A small-molecule ligand and the protein it binds are described below.
Small molecule (SMILES): O=C1C(O)=CC(=O)c2c(O)cc(O)cc21

Binding-site contacts:
Ligand atom CAF contacts residue FLV1 of chain 1.L at 0.0 Å.
Ligand atom OAE contacts residue LEU204 of chain 1.B at 3.0 Å (h-bond).
Ligand atom OAD contacts residue FLV1 of chain 1.L at 0.1 Å (h-bond).
Ligand atom OAB contacts residue TYR400 of chain 1.B at 3.1 Å.
Ligand atom OAD contacts residue TYR400 of chain 1.B at 2.5 Å (h-bond).
Ligand atom CAH contacts residue FLV1 of chain 1.L at 0.1 Å.
Ligand atom CAK contacts residue QW81 of chain 1.I at 0.1 Å.
Ligand atom OAB contacts residue QW81 of chain 1.I at 1.2 Å.
Ligand atom OAC contacts residue QW81 of chain 1.I at 0.0 Å (h-bond).
Ligand atom CAI contacts residue FLV1 of chain 1.L at 0.1 Å.
Ligand atom CAG contacts residue FLV1 of chain 1.L at 0.1 Å.
Ligand atom OAE contacts residue FLV1 of chain 1.L at 0.1 Å (h-bond).
Ligand atom CAK contacts residue FLV1 of chain 1.L at 0.1 Å.
Ligand atom CAO contacts residue QW81 of chain 1.I at 0.1 Å.
Ligand atom CAH contacts residue QW81 of chain 1.I at 0.0 Å.
Ligand atom CAF contacts residue QW81 of chain 1.I at 0.1 Å.
Ligand atom OAA contacts residue QW81 of chain 1.I at 0.2 Å (h-bond).
Ligand atom OAD contacts residue ARG214 of chain 1.B at 2.9 Å (salt-bridge).
Ligand atom CAL contacts residue QW81 of chain 1.I at 0.1 Å.
Ligand atom CAM contacts residue FLV1 of chain 1.L at 0.1 Å.
Ligand atom OAE contacts residue GLY206 of chain 1.B at 3.0 Å (h-bond).
Ligand atom OAB contacts residue FLV1 of chain 1.L at 1.3 Å.
Ligand atom OAE contacts residue ASP205 of chain 1.B at 3.2 Å (salt-bridge).
Ligand atom CAJ contacts residue FLV1 of chain 1.L at 0.1 Å.
Ligand atom CAH contacts residue TYR54 of chain 1.B at 3.1 Å (hydrophobic).
Ligand atom OAE contacts residue QW81 of chain 1.I at 0.1 Å (h-bond).
Ligand atom CAI contacts residue QW81 of chain 1.I at 0.0 Å.
Ligand atom CAN contacts residue FLV1 of chain 1.L at 0.1 Å.
Ligand atom CAF contacts residue ASP205 of chain 1.B at 3.2 Å.
Ligand atom OAA contacts residue FLV1 of chain 1.L at 0.1 Å (h-bond).
Ligand atom OAC contacts residue FLV1 of chain 1.L at 0.0 Å (h-bond).
Ligand atom OAD contacts residue QW81 of chain 1.I at 0.1 Å (h-bond).
Ligand atom CAG contacts residue QW81 of chain 1.I at 0.1 Å.
Ligand atom CAI contacts residue TYR54 of chain 1.B at 3.1 Å (hydrophobic).
Ligand atom CAJ contacts residue QW81 of chain 1.I at 0.1 Å.
Ligand atom CAO contacts residue FLV1 of chain 1.L at 0.1 Å.
Ligand atom CAN contacts residue QW81 of chain 1.I at 0.1 Å.
Ligand atom OAE contacts residue GLY203 of chain 1.B at 3.2 Å.
Ligand atom CAM contacts residue QW81 of chain 1.I at 0.0 Å.
Ligand atom CAL contacts residue FLV1 of chain 1.L at 0.1 Å.

Sequence of chain 1.B:
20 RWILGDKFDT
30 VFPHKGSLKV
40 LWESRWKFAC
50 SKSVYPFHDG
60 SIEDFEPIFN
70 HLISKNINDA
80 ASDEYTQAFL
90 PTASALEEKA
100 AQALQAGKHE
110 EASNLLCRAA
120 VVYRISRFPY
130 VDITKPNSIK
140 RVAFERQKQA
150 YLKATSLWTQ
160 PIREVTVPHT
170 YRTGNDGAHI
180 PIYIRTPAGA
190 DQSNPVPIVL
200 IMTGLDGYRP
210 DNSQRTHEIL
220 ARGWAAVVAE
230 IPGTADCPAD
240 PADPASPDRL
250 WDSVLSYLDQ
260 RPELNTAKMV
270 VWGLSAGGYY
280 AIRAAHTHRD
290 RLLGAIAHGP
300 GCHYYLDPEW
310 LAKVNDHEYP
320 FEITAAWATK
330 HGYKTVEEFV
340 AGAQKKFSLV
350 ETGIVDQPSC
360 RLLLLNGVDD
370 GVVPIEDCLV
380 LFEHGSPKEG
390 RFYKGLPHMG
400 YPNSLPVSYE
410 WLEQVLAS